The small molecule below binds the protein below.
Small molecule (SMILES): CNC(=O)[C@H](C)NC(=O)[C@@H](N)CCS

Binding-site contacts:
Ligand atom CA contacts residue GLN185 of chain 1.B at 3.8 Å.
Ligand atom SD contacts residue CYS184 of chain 1.B at 3.2 Å (h-bond).
Ligand atom C contacts residue CYS184 of chain 1.B at 4.0 Å (hydrophobic).
Ligand atom CA contacts residue SER188 of chain 1.B at 3.2 Å.
Ligand atom CA contacts residue GLY186 of chain 1.B at 4.0 Å.
Ligand atom SD contacts residue THR206 of chain 1.B at 3.4 Å.
Ligand atom N contacts residue THR29 of chain 1.B at 2.7 Å (h-bond).
Ligand atom O contacts residue GLN185 of chain 1.B at 3.3 Å.
Ligand atom CA contacts residue THR29 of chain 1.B at 3.9 Å.
Ligand atom C contacts residue GLY186 of chain 1.B at 3.2 Å.
Ligand atom CA contacts residue SER188 of chain 1.B at 2.5 Å.
Ligand atom CG contacts residue SER188 of chain 1.B at 3.3 Å.
Ligand atom N contacts residue ASP187 of chain 1.B at 4.0 Å.
Ligand atom CG contacts residue SER207 of chain 1.B at 3.9 Å.
Ligand atom O contacts residue CYS184 of chain 1.B at 3.1 Å (h-bond).
Ligand atom CA contacts residue GLY186 of chain 1.B at 3.8 Å.
Ligand atom N contacts residue GLY186 of chain 1.B at 3.3 Å (h-bond).
Ligand atom C contacts residue THR29 of chain 1.B at 3.7 Å.
Ligand atom C contacts residue SER188 of chain 1.B at 2.1 Å.
Ligand atom CB contacts residue SER188 of chain 1.B at 3.2 Å.
Ligand atom N contacts residue SER207 of chain 1.B at 3.8 Å.
Ligand atom CA contacts residue HIS45 of chain 1.B at 4.1 Å.
Ligand atom N contacts residue GLN185 of chain 1.B at 3.7 Å.
Ligand atom N contacts residue SER188 of chain 1.B at 2.4 Å (h-bond).
Ligand atom N contacts residue SER188 of chain 1.B at 2.5 Å (h-bond).
Ligand atom SD contacts residue SER188 of chain 1.B at 3.6 Å (h-bond).
Ligand atom CA contacts residue HIS45 of chain 1.B at 4.0 Å.
Ligand atom CB contacts residue HIS45 of chain 1.B at 3.2 Å.
Ligand atom CA contacts residue THR29 of chain 1.B at 3.4 Å.
Ligand atom N contacts residue HIS45 of chain 1.B at 2.8 Å (h-bond).
Ligand atom N contacts residue GLY186 of chain 1.B at 2.7 Å (h-bond).
Ligand atom O contacts residue SER188 of chain 1.B at 2.4 Å (h-bond).
Ligand atom C contacts residue GLY186 of chain 1.B at 3.7 Å.
Ligand atom O contacts residue GLY186 of chain 1.B at 3.1 Å (h-bond).
Ligand atom SD contacts residue ASP187 of chain 1.B at 4.0 Å.
Ligand atom CB contacts residue GLN185 of chain 1.B at 4.0 Å.
Ligand atom CG contacts residue PHE208 of chain 1.B at 3.8 Å (hydrophobic).
Ligand atom O contacts residue ASP187 of chain 1.B at 3.3 Å (salt-bridge).
Ligand atom C contacts residue GLN185 of chain 1.B at 3.4 Å.
Ligand atom CB contacts residue SER188 of chain 1.B at 3.4 Å.

Sequence of chain 1.B:
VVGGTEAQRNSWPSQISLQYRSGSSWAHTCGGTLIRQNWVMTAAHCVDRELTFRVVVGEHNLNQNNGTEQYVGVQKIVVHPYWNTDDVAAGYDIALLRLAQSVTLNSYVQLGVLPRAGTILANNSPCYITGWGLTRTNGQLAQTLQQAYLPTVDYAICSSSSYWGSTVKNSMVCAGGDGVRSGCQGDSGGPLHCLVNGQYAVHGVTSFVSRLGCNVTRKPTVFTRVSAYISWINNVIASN